The small molecule below binds the protein below.
Small molecule (SMILES): CC(=O)N[C@H]1[C@H]([C@H](O)[C@H](O)CO)O[C@@](OC[C@H]2O[C@@H](O)[C@H](O)[C@@H](O)[C@H]2O)(C(=O)O)C[C@@H]1O

Sequence of chain 1.C:
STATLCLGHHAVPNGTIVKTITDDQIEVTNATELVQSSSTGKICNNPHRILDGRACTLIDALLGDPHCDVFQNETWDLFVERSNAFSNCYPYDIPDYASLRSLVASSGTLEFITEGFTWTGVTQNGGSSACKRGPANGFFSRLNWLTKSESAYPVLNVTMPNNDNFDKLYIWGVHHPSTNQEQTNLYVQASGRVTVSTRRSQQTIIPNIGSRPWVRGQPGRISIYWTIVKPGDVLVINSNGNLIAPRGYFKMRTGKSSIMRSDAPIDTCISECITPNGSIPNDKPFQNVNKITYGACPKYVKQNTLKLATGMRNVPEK

Binding-site contacts:
Ligand atom C1 contacts residue SER137 of chain 1.C at 3.8 Å.
Ligand atom O10 contacts residue LEU194 of chain 1.C at 3.5 Å.
Ligand atom C6 contacts residue GLN226 of chain 1.C at 3.6 Å.
Ligand atom C2 contacts residue GLN226 of chain 1.C at 4.1 Å.
Ligand atom O8 contacts residue GLN226 of chain 1.C at 3.0 Å (h-bond).
Ligand atom O1A contacts residue GLN226 of chain 1.C at 3.8 Å.
Ligand atom O9 contacts residue GLY228 of chain 1.C at 4.0 Å.
Ligand atom C8 contacts residue TYR98 of chain 1.C at 3.9 Å (hydrophobic).
Ligand atom C9 contacts residue HIS183 of chain 1.C at 3.9 Å.
Ligand atom O8 contacts residue SER136 of chain 1.C at 4.1 Å.
Ligand atom C8 contacts residue TRP153 of chain 1.C at 3.9 Å (hydrophobic).
Ligand atom C5 contacts residue GLY135 of chain 1.C at 4.0 Å.
Ligand atom O1B contacts residue SER137 of chain 1.C at 4.0 Å.
Ligand atom O1B contacts residue GLN226 of chain 1.C at 2.5 Å (h-bond).
Ligand atom C9 contacts residue TYR98 of chain 1.C at 3.4 Å (hydrophobic).
Ligand atom O9 contacts residue HIS183 of chain 1.C at 3.8 Å.
Ligand atom O1A contacts residue SER137 of chain 1.C at 2.9 Å (h-bond).
Ligand atom O8 contacts residue TYR98 of chain 1.C at 3.0 Å.
Ligand atom O7 contacts residue GLU190 of chain 1.C at 4.3 Å.
Ligand atom C11 contacts residue THR155 of chain 1.C at 3.5 Å.
Ligand atom O9 contacts residue GLN226 of chain 1.C at 3.0 Å (h-bond).
Ligand atom C8 contacts residue GLN226 of chain 1.C at 3.3 Å.
Ligand atom O1A contacts residue SER136 of chain 1.C at 3.5 Å (h-bond).
Ligand atom O6 contacts residue GLN226 of chain 1.C at 4.2 Å.
Ligand atom C9 contacts residue TRP153 of chain 1.C at 4.0 Å (hydrophobic).
Ligand atom C1 contacts residue SER136 of chain 1.C at 3.5 Å.
Ligand atom O1B contacts residue SER136 of chain 1.C at 2.8 Å (h-bond).
Ligand atom O9 contacts residue GLU190 of chain 1.C at 3.4 Å (salt-bridge).
Ligand atom C1 contacts residue GLN226 of chain 1.C at 3.2 Å.
Ligand atom O9 contacts residue TYR98 of chain 1.C at 2.5 Å (h-bond).
Ligand atom C4 contacts residue GLY135 of chain 1.C at 3.8 Å.
Ligand atom C11 contacts residue TRP153 of chain 1.C at 3.7 Å (hydrophobic).
Ligand atom C9 contacts residue GLN226 of chain 1.C at 3.7 Å.
Ligand atom C9 contacts residue GLU190 of chain 1.C at 3.2 Å.
Ligand atom O8 contacts residue TRP153 of chain 1.C at 3.4 Å.
Ligand atom C10 contacts residue GLY135 of chain 1.C at 4.3 Å.
Ligand atom N5 contacts residue GLY135 of chain 1.C at 3.3 Å (h-bond).
Ligand atom O6 contacts residue GLN226 of chain 1.C at 4.1 Å.
Ligand atom C7 contacts residue TRP153 of chain 1.C at 3.8 Å (hydrophobic).
Ligand atom O7 contacts residue LEU194 of chain 1.C at 3.8 Å.